Sequence of chain 1.A:
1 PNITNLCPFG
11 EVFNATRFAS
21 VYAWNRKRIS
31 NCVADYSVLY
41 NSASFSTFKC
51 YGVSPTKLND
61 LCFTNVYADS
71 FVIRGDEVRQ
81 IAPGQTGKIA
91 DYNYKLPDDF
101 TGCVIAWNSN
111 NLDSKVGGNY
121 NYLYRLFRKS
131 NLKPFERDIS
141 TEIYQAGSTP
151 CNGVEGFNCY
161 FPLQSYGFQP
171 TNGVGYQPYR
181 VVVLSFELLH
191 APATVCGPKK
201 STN

Binding-site contacts:
Ligand atom C1 contacts residue ILE3 of chain 1.A at 3.0 Å (hydrophobic).
Ligand atom O4 contacts residue ASN2 of chain 1.A at 4.3 Å.
Ligand atom C2 contacts residue ILE3 of chain 1.A at 4.4 Å (hydrophobic).
Ligand atom N2 contacts residue ASN2 of chain 1.A at 2.8 Å (h-bond).
Ligand atom C7 contacts residue ASN2 of chain 1.A at 4.1 Å.
Ligand atom O5 contacts residue ILE3 of chain 1.A at 3.6 Å (h-bond).
Ligand atom O4 contacts residue ILE3 of chain 1.A at 4.4 Å.
Ligand atom C1 contacts residue ASN2 of chain 1.A at 1.4 Å.
Ligand atom C5 contacts residue ASN2 of chain 1.A at 3.6 Å.
Ligand atom O6 contacts residue ASN2 of chain 1.A at 3.8 Å.
Ligand atom C2 contacts residue ASN2 of chain 1.A at 2.5 Å.
Ligand atom C3 contacts residue ASN2 of chain 1.A at 3.8 Å.
Ligand atom C6 contacts residue ASN2 of chain 1.A at 3.7 Å.
Ligand atom O5 contacts residue ASN2 of chain 1.A at 2.3 Å (h-bond).
Ligand atom C4 contacts residue ASN2 of chain 1.A at 4.1 Å.

This protein binds this small molecule.
Small molecule (SMILES): CC(=O)N[C@@H]1[C@@H](O)[C@H](O)[C@@H](CO)O[C@H]1O